Sequence of chain 1.C:
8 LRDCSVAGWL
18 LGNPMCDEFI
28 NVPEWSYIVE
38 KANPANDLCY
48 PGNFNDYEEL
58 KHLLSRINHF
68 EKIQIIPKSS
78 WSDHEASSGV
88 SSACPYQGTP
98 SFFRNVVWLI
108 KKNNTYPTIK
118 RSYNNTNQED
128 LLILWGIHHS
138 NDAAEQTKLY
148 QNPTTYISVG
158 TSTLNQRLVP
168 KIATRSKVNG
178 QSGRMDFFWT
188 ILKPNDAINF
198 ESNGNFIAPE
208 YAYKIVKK

The protein below binds the small molecule below.
Small molecule (SMILES): CC(=O)N[C@@H]1[C@@H](O)[C@H](O)[C@@H](CO)O[C@H]1O

Binding-site contacts:
Ligand atom C2 contacts residue ASN110 of chain 1.C at 2.5 Å.
Ligand atom C6 contacts residue ASN110 of chain 1.C at 4.5 Å.
Ligand atom C7 contacts residue ASN110 of chain 1.C at 3.6 Å.
Ligand atom C3 contacts residue ASN110 of chain 1.C at 3.8 Å.
Ligand atom N2 contacts residue ASN110 of chain 1.C at 3.0 Å (h-bond).
Ligand atom C5 contacts residue ASN110 of chain 1.C at 3.5 Å.
Ligand atom O5 contacts residue ASN110 of chain 1.C at 2.2 Å (h-bond).
Ligand atom C8 contacts residue ASN110 of chain 1.C at 3.7 Å.
Ligand atom C1 contacts residue ASN110 of chain 1.C at 1.4 Å.
Ligand atom C4 contacts residue ASN110 of chain 1.C at 4.2 Å.